Binding-site contacts:
Ligand atom C5 contacts residue TRP189 of chain 1.A at 3.9 Å (hydrophobic).
Ligand atom C6 contacts residue PHE125 of chain 1.A at 3.3 Å (hydrophobic).
Ligand atom C4 contacts residue TRP189 of chain 1.A at 4.0 Å (hydrophobic).
Ligand atom C1 contacts residue HIS122 of chain 1.A at 4.0 Å.
Ligand atom C4 contacts residue GLU192 of chain 1.A at 3.1 Å.
Ligand atom C5 contacts residue HIS122 of chain 1.A at 3.7 Å.
Ligand atom O3 contacts residue PHE125 of chain 1.A at 2.9 Å.
Ligand atom C3 contacts residue PHE125 of chain 1.A at 3.9 Å (hydrophobic).
Ligand atom O2 contacts residue LYS128 of chain 1.A at 3.1 Å (salt-bridge).
Ligand atom C2 contacts residue LYS128 of chain 1.A at 4.1 Å.
Ligand atom C2 contacts residue HIS122 of chain 1.A at 3.9 Å.
Ligand atom O5 contacts residue TRP218 of chain 1.A at 3.8 Å.
Ligand atom O5 contacts residue PHE125 of chain 1.A at 4.2 Å.
Ligand atom C1 contacts residue TRP218 of chain 1.A at 3.7 Å (hydrophobic).
Ligand atom O3 contacts residue HIS122 of chain 1.A at 4.1 Å.
Ligand atom O6 contacts residue TRP189 of chain 1.A at 2.8 Å (h-bond).
Ligand atom O6 contacts residue THR134 of chain 1.A at 3.5 Å (h-bond).
Ligand atom C6 contacts residue PRO123 of chain 1.A at 4.2 Å (hydrophobic).
Ligand atom O6 contacts residue TYR153 of chain 1.A at 4.0 Å.
Ligand atom O6 contacts residue PHE125 of chain 1.A at 3.5 Å.
Ligand atom O2 contacts residue GLY124 of chain 1.A at 3.6 Å.
Ligand atom O1 contacts residue TRP218 of chain 1.A at 4.2 Å.
Ligand atom C6 contacts residue GLU192 of chain 1.A at 3.4 Å.
Ligand atom C4 contacts residue HIS122 of chain 1.A at 3.5 Å.
Ligand atom O2 contacts residue PHE125 of chain 1.A at 3.3 Å.
Ligand atom C3 contacts residue HIS122 of chain 1.A at 4.0 Å.
Ligand atom O4 contacts residue HIS122 of chain 1.A at 3.9 Å.
Ligand atom C2 contacts residue GLY124 of chain 1.A at 4.2 Å.
Ligand atom O4 contacts residue HIS122 of chain 1.A at 2.3 Å (h-bond).
Ligand atom C3 contacts residue TRP189 of chain 1.A at 4.1 Å (hydrophobic).
Ligand atom O1 contacts residue LYS128 of chain 1.A at 3.6 Å (salt-bridge).
Ligand atom C6 contacts residue TRP189 of chain 1.A at 3.9 Å (hydrophobic).
Ligand atom C5 contacts residue TRP218 of chain 1.A at 3.9 Å (hydrophobic).
Ligand atom C6 contacts residue TYR153 of chain 1.A at 3.9 Å (hydrophobic).
Ligand atom C2 contacts residue PHE125 of chain 1.A at 4.1 Å (hydrophobic).
Ligand atom O5 contacts residue HIS122 of chain 1.A at 3.3 Å (h-bond).
Ligand atom O4 contacts residue GLU192 of chain 1.A at 2.6 Å (salt-bridge).
Ligand atom C1 contacts residue GLY124 of chain 1.A at 3.9 Å.
Ligand atom C5 contacts residue GLU192 of chain 1.A at 3.9 Å.
Ligand atom C6 contacts residue HIS122 of chain 1.A at 3.6 Å.

Sequence of chain 1.A:
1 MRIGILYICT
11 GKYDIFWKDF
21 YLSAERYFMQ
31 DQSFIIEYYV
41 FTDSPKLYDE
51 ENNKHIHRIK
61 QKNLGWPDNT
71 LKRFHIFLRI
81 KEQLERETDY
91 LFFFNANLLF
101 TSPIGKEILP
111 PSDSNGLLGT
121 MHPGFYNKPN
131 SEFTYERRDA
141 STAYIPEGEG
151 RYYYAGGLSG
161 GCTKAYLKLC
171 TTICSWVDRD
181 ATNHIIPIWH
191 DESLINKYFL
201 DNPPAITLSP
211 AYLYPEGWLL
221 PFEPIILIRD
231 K

This small molecule binds to this protein.
Small molecule (SMILES): C[C@@H]1O[C@@H](O[C@H]2[C@H](O[C@H]3[C@H](O)[C@@H](O)[C@H](O)O[C@@H]3CO)O[C@H](CO)[C@H](O)[C@@H]2O)[C@@H](O)[C@H](O)[C@@H]1O